Sequence of chain 1.B:
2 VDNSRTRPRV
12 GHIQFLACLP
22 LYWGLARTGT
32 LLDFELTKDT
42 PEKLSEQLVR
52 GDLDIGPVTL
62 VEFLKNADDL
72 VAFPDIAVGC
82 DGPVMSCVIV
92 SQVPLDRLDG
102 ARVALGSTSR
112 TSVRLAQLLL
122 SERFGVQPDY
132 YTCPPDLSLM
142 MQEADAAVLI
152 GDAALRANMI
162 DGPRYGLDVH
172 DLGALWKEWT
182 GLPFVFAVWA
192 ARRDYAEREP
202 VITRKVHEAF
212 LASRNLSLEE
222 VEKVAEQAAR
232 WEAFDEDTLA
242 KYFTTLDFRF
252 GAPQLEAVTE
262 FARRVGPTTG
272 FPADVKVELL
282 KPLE

The protein below binds the small molecule below.
Small molecule (SMILES): C=C(O[C@@H]1C=C(C(=O)O)C=C[C@H]1O)C(=O)O

Binding-site contacts:
Ligand atom C5 contacts residue PRO42 of chain 1.B at 3.5 Å (hydrophobic).
Ligand atom C7 contacts residue SER113 of chain 1.B at 3.8 Å.
Ligand atom O9 contacts residue ILE151 of chain 1.B at 3.9 Å.
Ligand atom O10 contacts residue VAL79 of chain 1.B at 4.0 Å.
Ligand atom C12 contacts residue CYS88 of chain 1.B at 3.4 Å (hydrophobic).
Ligand atom C7 contacts residue ILE151 of chain 1.B at 3.9 Å (hydrophobic).
Ligand atom O15 contacts residue TYR243 of chain 1.B at 3.2 Å (h-bond).
Ligand atom C16 contacts residue SER87 of chain 1.B at 3.4 Å.
Ligand atom O8 contacts residue SER110 of chain 1.B at 3.5 Å.
Ligand atom C13 contacts residue GLY152 of chain 1.B at 3.6 Å.
Ligand atom C2 contacts residue SER113 of chain 1.B at 3.7 Å.
Ligand atom C4 contacts residue PRO42 of chain 1.B at 3.5 Å (hydrophobic).
Ligand atom O14 contacts residue PHE16 of chain 1.B at 3.6 Å.
Ligand atom C2 contacts residue PHE187 of chain 1.B at 3.8 Å (hydrophobic).
Ligand atom C13 contacts residue CYS88 of chain 1.B at 3.9 Å (hydrophobic).
Ligand atom O14 contacts residue GLY152 of chain 1.B at 3.0 Å (h-bond).
Ligand atom C3 contacts residue ILE151 of chain 1.B at 3.9 Å (hydrophobic).
Ligand atom C12 contacts residue SER87 of chain 1.B at 3.8 Å.
Ligand atom C3 contacts residue THR60 of chain 1.B at 3.8 Å.
Ligand atom O9 contacts residue THR112 of chain 1.B at 3.4 Å (h-bond).
Ligand atom C7 contacts residue ARG111 of chain 1.B at 3.6 Å.
Ligand atom C16 contacts residue CYS88 of chain 1.B at 3.8 Å (hydrophobic).
Ligand atom O8 contacts residue ARG111 of chain 1.B at 2.8 Å (salt-bridge).
Ligand atom C16 contacts residue VAL79 of chain 1.B at 3.7 Å (hydrophobic).
Ligand atom C7 contacts residue THR60 of chain 1.B at 3.4 Å.
Ligand atom O11 contacts residue CYS88 of chain 1.B at 3.2 Å (h-bond).
Ligand atom O15 contacts residue GLY152 of chain 1.B at 3.6 Å (h-bond).
Ligand atom O14 contacts residue ILE151 of chain 1.B at 3.7 Å.
Ligand atom C4 contacts residue THR60 of chain 1.B at 3.8 Å.
Ligand atom C7 contacts residue SER110 of chain 1.B at 3.5 Å.
Ligand atom C16 contacts residue VAL85 of chain 1.B at 3.8 Å (hydrophobic).
Ligand atom O11 contacts residue PHE187 of chain 1.B at 3.5 Å.
Ligand atom O9 contacts residue SER110 of chain 1.B at 2.7 Å (h-bond).
Ligand atom O8 contacts residue THR60 of chain 1.B at 2.7 Å (h-bond).
Ligand atom O9 contacts residue ARG111 of chain 1.B at 3.7 Å.
Ligand atom O9 contacts residue SER113 of chain 1.B at 2.7 Å (h-bond).
Ligand atom O15 contacts residue SER87 of chain 1.B at 2.5 Å (h-bond).
Ligand atom O8 contacts residue THR112 of chain 1.B at 3.2 Å (h-bond).
Ligand atom C7 contacts residue THR112 of chain 1.B at 3.6 Å.
Ligand atom C13 contacts residue SER87 of chain 1.B at 3.4 Å.